Binding-site contacts:
Ligand atom C1 contacts residue ARG293 of chain 1.E at 4.4 Å.
Ligand atom C2 contacts residue ARG296 of chain 1.E at 4.2 Å.
Ligand atom C1 contacts residue TYR278 of chain 1.A at 3.5 Å (hydrophobic).
Ligand atom O2 contacts residue ARG296 of chain 1.E at 3.8 Å.
Ligand atom O1 contacts residue TYR278 of chain 1.A at 2.9 Å (h-bond).
Ligand atom O1 contacts residue GLU282 of chain 1.A at 4.2 Å.
Ligand atom O3 contacts residue ARG296 of chain 1.E at 3.3 Å (salt-bridge).
Ligand atom O1 contacts residue ARG296 of chain 1.E at 3.9 Å.
Ligand atom C2 contacts residue ALA289 of chain 1.E at 4.3 Å (hydrophobic).
Ligand atom C1 contacts residue ARG296 of chain 1.E at 3.8 Å.
Ligand atom O2 contacts residue ALA289 of chain 1.E at 3.3 Å (h-bond).
Ligand atom O4 contacts residue ARG293 of chain 1.E at 2.7 Å (salt-bridge).
Ligand atom O2 contacts residue ARG293 of chain 1.E at 3.4 Å (salt-bridge).
Ligand atom C2 contacts residue ARG293 of chain 1.E at 3.3 Å.
Ligand atom O3 contacts residue TYR278 of chain 1.A at 3.2 Å (h-bond).
Ligand atom O3 contacts residue ARG293 of chain 1.E at 4.2 Å.

Sequence of chain 1.A:
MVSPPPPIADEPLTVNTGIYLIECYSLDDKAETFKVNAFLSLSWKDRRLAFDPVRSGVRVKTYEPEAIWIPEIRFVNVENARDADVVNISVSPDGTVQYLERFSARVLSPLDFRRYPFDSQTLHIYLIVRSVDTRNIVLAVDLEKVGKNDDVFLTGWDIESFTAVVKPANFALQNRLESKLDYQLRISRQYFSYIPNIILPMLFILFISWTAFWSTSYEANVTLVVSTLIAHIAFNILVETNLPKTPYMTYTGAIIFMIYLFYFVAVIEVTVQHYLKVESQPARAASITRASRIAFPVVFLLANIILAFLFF

Sequence of chain 1.E:
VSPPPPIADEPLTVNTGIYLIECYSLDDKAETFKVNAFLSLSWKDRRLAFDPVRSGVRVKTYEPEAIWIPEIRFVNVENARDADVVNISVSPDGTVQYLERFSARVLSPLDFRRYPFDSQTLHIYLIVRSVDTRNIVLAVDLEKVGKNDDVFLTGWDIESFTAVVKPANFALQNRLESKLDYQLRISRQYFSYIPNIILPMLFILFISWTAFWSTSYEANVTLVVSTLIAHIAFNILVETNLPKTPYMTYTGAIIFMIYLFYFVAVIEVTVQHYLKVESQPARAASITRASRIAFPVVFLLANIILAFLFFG

A protein and the small-molecule ligand that binds it are described below.
Small molecule (SMILES): O=C([O-])C(=O)[O-]